Binding-site contacts:
Ligand atom PB contacts residue ARG38 of chain 1.A at 4.0 Å.
Ligand atom O1B contacts residue ARG38 of chain 1.A at 3.7 Å.
Ligand atom C2 contacts residue GLY98 of chain 1.A at 3.6 Å.
Ligand atom C15 contacts residue ARG38 of chain 1.A at 3.6 Å.
Ligand atom C18 contacts residue LEU57 of chain 1.A at 3.6 Å (hydrophobic).
Ligand atom O3A contacts residue ARG38 of chain 1.A at 3.6 Å (salt-bridge).
Ligand atom O3B contacts residue ARG39 of chain 1.A at 3.4 Å (salt-bridge).
Ligand atom C11 contacts residue PHE80 of chain 1.A at 3.8 Å (hydrophobic).
Ligand atom C17 contacts residue THR37 of chain 1.A at 3.8 Å.
Ligand atom C20 contacts residue ILE79 of chain 1.A at 3.4 Å (hydrophobic).
Ligand atom C7 contacts residue PHE34 of chain 1.A at 3.8 Å (hydrophobic).
Ligand atom C7 contacts residue TYR234 of chain 1.A at 3.7 Å (hydrophobic).
Ligand atom O1B contacts residue THR37 of chain 1.A at 3.3 Å (h-bond).
Ligand atom C20 contacts residue PHE80 of chain 1.A at 3.5 Å (hydrophobic).
Ligand atom C15 contacts residue THR37 of chain 1.A at 3.5 Å.
Ligand atom C18 contacts residue ALA56 of chain 1.A at 3.6 Å (hydrophobic).
Ligand atom C13 contacts residue THR37 of chain 1.A at 3.8 Å.
Ligand atom C7 contacts residue THR37 of chain 1.A at 3.9 Å.
Ligand atom O1B contacts residue GLY36 of chain 1.A at 2.9 Å.
Ligand atom C18 contacts residue TYR234 of chain 1.A at 3.9 Å (hydrophobic).
Ligand atom O2B contacts residue ARG39 of chain 1.A at 3.6 Å.
Ligand atom C17 contacts residue PHE34 of chain 1.A at 3.7 Å (hydrophobic).
Ligand atom O1B contacts residue ARG39 of chain 1.A at 3.2 Å.
Ligand atom C17 contacts residue ILE79 of chain 1.A at 3.5 Å (hydrophobic).
Ligand atom C14 contacts residue THR37 of chain 1.A at 2.6 Å.
Ligand atom C18 contacts residue SER60 of chain 1.A at 3.3 Å.
Ligand atom O2B contacts residue ARG38 of chain 1.A at 3.3 Å.
Ligand atom C3 contacts residue ALA56 of chain 1.A at 4.0 Å (hydrophobic).
Ligand atom C14 contacts residue ARG38 of chain 1.A at 3.8 Å.
Ligand atom C2 contacts residue GLN53 of chain 1.A at 4.2 Å.
Ligand atom C16 contacts residue TYR91 of chain 1.A at 3.5 Å (hydrophobic).
Ligand atom PB contacts residue ARG39 of chain 1.A at 3.9 Å.
Ligand atom C6 contacts residue TYR234 of chain 1.A at 3.5 Å (hydrophobic).
Ligand atom C12 contacts residue THR37 of chain 1.A at 4.1 Å.
Ligand atom O2A contacts residue GLY36 of chain 1.A at 3.9 Å.
Ligand atom O contacts residue THR37 of chain 1.A at 3.4 Å (h-bond).
Ligand atom PB contacts residue GLY36 of chain 1.A at 4.2 Å.
Ligand atom C8 contacts residue THR37 of chain 1.A at 3.9 Å.
Ligand atom O3A contacts residue THR37 of chain 1.A at 3.9 Å.
Ligand atom C1 contacts residue PHE80 of chain 1.A at 3.9 Å (hydrophobic).

Sequence of chain 1.A:
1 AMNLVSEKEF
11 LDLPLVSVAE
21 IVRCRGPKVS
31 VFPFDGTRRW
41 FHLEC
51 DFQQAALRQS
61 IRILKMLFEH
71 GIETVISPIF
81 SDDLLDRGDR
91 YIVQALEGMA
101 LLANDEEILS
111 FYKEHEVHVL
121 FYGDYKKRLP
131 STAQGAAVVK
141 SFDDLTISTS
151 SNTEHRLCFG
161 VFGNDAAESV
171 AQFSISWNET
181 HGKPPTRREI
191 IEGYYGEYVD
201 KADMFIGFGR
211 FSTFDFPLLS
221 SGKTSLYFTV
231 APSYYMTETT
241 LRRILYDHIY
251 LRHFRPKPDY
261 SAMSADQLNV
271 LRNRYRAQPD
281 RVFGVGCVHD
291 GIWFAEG

The protein below binds the small molecule below.
Small molecule (SMILES): C/C(=C\COP(=O)(O)OP(=O)(O)O)CC[C@@]1(C)[C@@H]2CCCC(C)(C)C2=CC[C@@H]1C

Sequence of chain 2.A:
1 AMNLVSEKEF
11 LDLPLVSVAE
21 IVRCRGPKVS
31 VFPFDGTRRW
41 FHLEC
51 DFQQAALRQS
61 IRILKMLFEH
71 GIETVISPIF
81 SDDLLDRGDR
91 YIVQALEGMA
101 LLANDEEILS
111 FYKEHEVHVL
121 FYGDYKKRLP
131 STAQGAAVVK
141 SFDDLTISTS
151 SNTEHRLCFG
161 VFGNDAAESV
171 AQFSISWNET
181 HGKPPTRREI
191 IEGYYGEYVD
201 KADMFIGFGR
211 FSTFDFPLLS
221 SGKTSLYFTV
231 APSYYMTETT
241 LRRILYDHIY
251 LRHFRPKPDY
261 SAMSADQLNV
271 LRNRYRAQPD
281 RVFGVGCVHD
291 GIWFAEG